Binding-site contacts:
Ligand atom CZ contacts residue ASN206 of chain 1.A at 3.3 Å.
Ligand atom CA contacts residue VAL198 of chain 1.A at 3.6 Å (hydrophobic).
Ligand atom NH2 contacts residue ASP360 of chain 1.A at 3.4 Å (salt-bridge).
Ligand atom NH2 contacts residue ASN329 of chain 1.A at 3.2 Å (h-bond).
Ligand atom O contacts residue PHE276 of chain 1.A at 3.6 Å.
Ligand atom OXT contacts residue TYR159 of chain 1.A at 3.6 Å.
Ligand atom NH2 contacts residue LEU363 of chain 1.A at 3.5 Å.
Ligand atom CA contacts residue PHE232 of chain 1.A at 3.4 Å (hydrophobic).
Ligand atom O contacts residue ASN202 of chain 1.A at 3.0 Å (h-bond).
Ligand atom OXT contacts residue PHE232 of chain 1.A at 3.6 Å.
Ligand atom O contacts residue PHE232 of chain 1.A at 3.5 Å.
Ligand atom O contacts residue ASN239 of chain 1.A at 2.9 Å (h-bond).
Ligand atom C contacts residue PHE232 of chain 1.A at 3.5 Å (hydrophobic).
Ligand atom CG contacts residue ILE269 of chain 1.A at 3.6 Å (hydrophobic).
Ligand atom C contacts residue PHE232 of chain 1.A at 3.3 Å (hydrophobic).
Ligand atom SD contacts residue LEU242 of chain 1.A at 3.5 Å.
Ligand atom CA contacts residue GLU300 of chain 1.A at 3.2 Å.
Ligand atom C contacts residue ARG228 of chain 1.A at 3.4 Å.
Ligand atom O contacts residue MSE296 of chain 1.A at 3.0 Å (h-bond).
Ligand atom OXT contacts residue ARG228 of chain 1.A at 2.8 Å (salt-bridge).
Ligand atom O contacts residue ARG228 of chain 1.A at 2.9 Å (salt-bridge).
Ligand atom NH1 contacts residue ASP360 of chain 1.A at 3.0 Å (salt-bridge).
Ligand atom N contacts residue GLU300 of chain 1.A at 2.8 Å (salt-bridge).
Ligand atom CA contacts residue GLN299 of chain 1.A at 3.2 Å.
Ligand atom CB contacts residue MSE296 of chain 1.A at 3.5 Å.
Ligand atom O contacts residue GLU300 of chain 1.A at 3.6 Å.
Ligand atom N contacts residue PHE232 of chain 1.A at 3.5 Å.
Ligand atom CZ contacts residue ASP360 of chain 1.A at 3.6 Å.
Ligand atom C contacts residue MSE296 of chain 1.A at 3.2 Å.
Ligand atom NH1 contacts residue ASN206 of chain 1.A at 2.8 Å (h-bond).
Ligand atom CG contacts residue ASN239 of chain 1.A at 3.6 Å.
Ligand atom CA contacts residue MSE296 of chain 1.A at 3.4 Å.
Ligand atom CA contacts residue PHE232 of chain 1.A at 3.7 Å (hydrophobic).
Ligand atom N contacts residue MSE296 of chain 1.A at 3.7 Å.
Ligand atom CG contacts residue ALA273 of chain 1.A at 3.5 Å (hydrophobic).
Ligand atom N contacts residue MSE296 of chain 1.A at 2.9 Å (h-bond).
Ligand atom N contacts residue GLN299 of chain 1.A at 3.0 Å (h-bond).
Ligand atom SD contacts residue ASN239 of chain 1.A at 3.5 Å.
Ligand atom CB contacts residue VAL198 of chain 1.A at 3.6 Å (hydrophobic).
Ligand atom NE contacts residue ASN206 of chain 1.A at 3.1 Å (h-bond).

Sequence of chain 1.A:
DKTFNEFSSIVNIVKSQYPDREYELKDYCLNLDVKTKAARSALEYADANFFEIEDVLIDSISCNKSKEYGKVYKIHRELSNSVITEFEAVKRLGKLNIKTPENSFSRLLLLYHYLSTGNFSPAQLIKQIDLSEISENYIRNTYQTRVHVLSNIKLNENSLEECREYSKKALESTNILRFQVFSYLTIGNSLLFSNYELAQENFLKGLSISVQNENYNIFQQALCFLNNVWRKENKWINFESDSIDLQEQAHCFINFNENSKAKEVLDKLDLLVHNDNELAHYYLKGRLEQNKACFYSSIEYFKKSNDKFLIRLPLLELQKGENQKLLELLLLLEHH

The small molecule below binds the protein below.
Small molecule (SMILES): CSCC[C@H](NC(=O)CN)C(=O)N1CCC[C@H]1C(=O)N[C@@H](CCCN=C(N)N)C(=O)NCC(=O)N[C@@H](C)C(=O)O